Sequence of chain 1.A:
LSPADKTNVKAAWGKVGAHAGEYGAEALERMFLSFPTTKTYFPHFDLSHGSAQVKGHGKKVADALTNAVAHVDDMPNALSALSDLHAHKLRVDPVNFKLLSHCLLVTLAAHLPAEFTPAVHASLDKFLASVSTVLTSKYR

The protein below binds the small molecule below.
Small molecule (SMILES): C=CC1=C(C)C2=N3->[Ni]45<-N6=C(C=c7c(C)c(C=C)c(n74)=C2)C(C)=C(CCC(=O)O)C6=Cc2c(CCC(=O)O)c(C)c(n25)C=C13

Binding-site contacts:
Ligand atom NB contacts residue HIS87 of chain 1.A at 3.0 Å (h-bond).
Ligand atom C4A contacts residue HIS87 of chain 1.A at 3.6 Å.
Ligand atom O1A contacts residue LYS61 of chain 1.A at 3.5 Å (salt-bridge).
Ligand atom C3A contacts residue LEU83 of chain 1.A at 3.4 Å (hydrophobic).
Ligand atom ND contacts residue HIS87 of chain 1.A at 2.9 Å (h-bond).
Ligand atom C4D contacts residue HIS58 of chain 1.A at 3.5 Å.
Ligand atom NC contacts residue HIS87 of chain 1.A at 3.2 Å (h-bond).
Ligand atom CMD contacts residue PHE43 of chain 1.A at 3.5 Å (hydrophobic).
Ligand atom CMC contacts residue PHE98 of chain 1.A at 3.8 Å (hydrophobic).
Ligand atom C1A contacts residue HIS87 of chain 1.A at 3.6 Å.
Ligand atom C4D contacts residue HIS87 of chain 1.A at 3.6 Å.
Ligand atom CAB contacts residue LEU101 of chain 1.A at 3.6 Å (hydrophobic).
Ligand atom C1B contacts residue HIS87 of chain 1.A at 3.6 Å.
Ligand atom CBD contacts residue HIS58 of chain 1.A at 3.7 Å.
Ligand atom CAB contacts residue PHE98 of chain 1.A at 3.8 Å (hydrophobic).
Ligand atom CMC contacts residue ASN97 of chain 1.A at 3.4 Å.
Ligand atom CHA contacts residue HIS58 of chain 1.A at 3.2 Å.
Ligand atom CMD contacts residue LEU91 of chain 1.A at 3.6 Å (hydrophobic).
Ligand atom C1A contacts residue HIS58 of chain 1.A at 3.4 Å.
Ligand atom NA contacts residue HIS87 of chain 1.A at 2.9 Å (h-bond).
Ligand atom CHC contacts residue PHE98 of chain 1.A at 3.3 Å (hydrophobic).
Ligand atom C2D contacts residue LEU91 of chain 1.A at 3.5 Å (hydrophobic).
Ligand atom C1D contacts residue HIS87 of chain 1.A at 3.8 Å.
Ligand atom CHB contacts residue HIS87 of chain 1.A at 3.7 Å.
Ligand atom C2D contacts residue PHE43 of chain 1.A at 3.7 Å (hydrophobic).
Ligand atom CGD contacts residue PHE46 of chain 1.A at 3.5 Å (hydrophobic).
Ligand atom CHD contacts residue PHE43 of chain 1.A at 3.5 Å (hydrophobic).
Ligand atom O2D contacts residue HIS45 of chain 1.A at 2.8 Å (h-bond).
Ligand atom CHB contacts residue VAL62 of chain 1.A at 3.8 Å (hydrophobic).
Ligand atom C4A contacts residue LEU83 of chain 1.A at 3.7 Å (hydrophobic).
Ligand atom C4B contacts residue PHE98 of chain 1.A at 3.8 Å (hydrophobic).
Ligand atom CMD contacts residue TYR42 of chain 1.A at 3.4 Å (hydrophobic).
Ligand atom CAC contacts residue VAL93 of chain 1.A at 3.4 Å (hydrophobic).
Ligand atom CMA contacts residue LYS61 of chain 1.A at 3.4 Å.
Ligand atom O2D contacts residue PHE46 of chain 1.A at 3.4 Å.
Ligand atom CMA contacts residue ALA65 of chain 1.A at 3.6 Å (hydrophobic).
Ligand atom C3D contacts residue LEU91 of chain 1.A at 3.7 Å (hydrophobic).
Ligand atom NI contacts residue HIS87 of chain 1.A at 2.2 Å.
Ligand atom CHC contacts residue LEU101 of chain 1.A at 3.5 Å (hydrophobic).
Ligand atom CMA contacts residue LEU83 of chain 1.A at 3.4 Å (hydrophobic).